Sequence of chain 1.B:
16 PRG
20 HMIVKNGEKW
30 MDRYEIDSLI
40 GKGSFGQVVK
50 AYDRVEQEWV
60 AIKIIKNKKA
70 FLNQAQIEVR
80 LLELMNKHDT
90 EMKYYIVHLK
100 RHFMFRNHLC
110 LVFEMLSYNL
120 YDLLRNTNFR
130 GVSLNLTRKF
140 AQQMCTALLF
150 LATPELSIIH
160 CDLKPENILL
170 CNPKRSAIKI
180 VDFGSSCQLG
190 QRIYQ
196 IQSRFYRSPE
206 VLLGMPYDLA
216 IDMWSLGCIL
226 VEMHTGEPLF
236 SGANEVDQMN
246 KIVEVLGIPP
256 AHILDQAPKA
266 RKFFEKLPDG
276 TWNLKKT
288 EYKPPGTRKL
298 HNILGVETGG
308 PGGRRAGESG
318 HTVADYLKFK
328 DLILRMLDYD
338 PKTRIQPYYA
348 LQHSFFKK

A small-molecule ligand and the protein it binds are described below.
Small molecule (SMILES): Cc1nc2ccc(-c3cc(N)nc(N)c3)nc2n1C[C@H](C)Oc1cccc(Br)n1

Binding-site contacts:
Ligand atom C17 contacts residue GLU165 of chain 1.B at 3.7 Å.
Ligand atom C14 contacts residue ASP181 of chain 1.B at 3.4 Å.
Ligand atom C18 contacts residue ASN166 of chain 1.B at 3.8 Å.
Ligand atom N4 contacts residue LYS62 of chain 1.B at 3.6 Å.
Ligand atom C14 contacts residue GLU77 of chain 1.B at 3.6 Å.
Ligand atom N4 contacts residue PHE44 of chain 1.B at 3.5 Å.
Ligand atom C17 contacts residue LEU168 of chain 1.B at 3.5 Å (hydrophobic).
Ligand atom C14 contacts residue VAL180 of chain 1.B at 3.7 Å (hydrophobic).
Ligand atom C6 contacts residue ALA60 of chain 1.B at 3.5 Å (hydrophobic).
Ligand atom BR1 contacts residue GLY40 of chain 1.B at 3.7 Å.
Ligand atom N6 contacts residue ASP181 of chain 1.B at 3.1 Å (salt-bridge).
Ligand atom N2 contacts residue LEU115 of chain 1.B at 3.2 Å (h-bond).
Ligand atom C6 contacts residue LEU168 of chain 1.B at 3.6 Å (hydrophobic).
Ligand atom N4 contacts residue ASP181 of chain 1.B at 3.2 Å (salt-bridge).
Ligand atom C15 contacts residue PHE112 of chain 1.B at 3.6 Å (hydrophobic).
Ligand atom C5 contacts residue ILE39 of chain 1.B at 3.8 Å (hydrophobic).
Ligand atom N3 contacts residue LEU168 of chain 1.B at 3.8 Å.
Ligand atom N1 contacts residue LEU168 of chain 1.B at 3.8 Å.
Ligand atom C17 contacts residue VAL180 of chain 1.B at 3.6 Å (hydrophobic).
Ligand atom BR1 contacts residue PHE44 of chain 1.B at 3.8 Å.
Ligand atom N5 contacts residue GLU77 of chain 1.B at 3.8 Å.
Ligand atom BR1 contacts residue LYS41 of chain 1.B at 3.4 Å.
Ligand atom C7 contacts residue GLU113 of chain 1.B at 3.5 Å.
Ligand atom N6 contacts residue GLU77 of chain 1.B at 2.6 Å (salt-bridge).
Ligand atom C14 contacts residue LYS62 of chain 1.B at 3.8 Å.
Ligand atom C7 contacts residue ALA60 of chain 1.B at 3.7 Å (hydrophobic).
Ligand atom C2 contacts residue LEU168 of chain 1.B at 3.8 Å (hydrophobic).
Ligand atom N5 contacts residue ASP181 of chain 1.B at 3.4 Å.
Ligand atom O1 contacts residue LEU168 of chain 1.B at 3.0 Å.
Ligand atom N5 contacts residue LYS62 of chain 1.B at 3.0 Å (salt-bridge).
Ligand atom C18 contacts residue GLU165 of chain 1.B at 3.7 Å.
Ligand atom C1 contacts residue ILE39 of chain 1.B at 3.7 Å (hydrophobic).
Ligand atom C13 contacts residue LYS62 of chain 1.B at 3.7 Å.
Ligand atom C5 contacts residue MET114 of chain 1.B at 3.8 Å (hydrophobic).
Ligand atom N2 contacts residue ALA60 of chain 1.B at 3.7 Å.
Ligand atom C5 contacts residue LEU115 of chain 1.B at 3.3 Å (hydrophobic).
Ligand atom N6 contacts residue PHE112 of chain 1.B at 3.3 Å.
Ligand atom C15 contacts residue VAL180 of chain 1.B at 3.5 Å (hydrophobic).
Ligand atom C10 contacts residue LEU168 of chain 1.B at 3.5 Å (hydrophobic).
Ligand atom C18 contacts residue VAL180 of chain 1.B at 3.6 Å (hydrophobic).